Binding-site contacts:
Ligand atom C6 contacts residue PHE196 of chain 2.A at 3.9 Å (hydrophobic).
Ligand atom N1 contacts residue PHE196 of chain 2.A at 3.7 Å.
Ligand atom C2 contacts residue GLY214 of chain 2.A at 4.0 Å.
Ligand atom C4 contacts residue ALA118 of chain 2.A at 4.1 Å (hydrophobic).
Ligand atom C2 contacts residue VAL213 of chain 2.A at 4.0 Å (hydrophobic).
Ligand atom N3 contacts residue MET215 of chain 2.A at 4.0 Å.
Ligand atom N2 contacts residue GLY214 of chain 2.A at 3.8 Å.
Ligand atom C8 contacts residue THR238 of chain 2.A at 3.1 Å.
Ligand atom N3 contacts residue VAL213 of chain 2.A at 4.2 Å.
Ligand atom C6 contacts residue GLY119 of chain 2.A at 3.9 Å.
Ligand atom N1 contacts residue VAL213 of chain 2.A at 4.1 Å.
Ligand atom N9 contacts residue ALA117 of chain 2.A at 3.5 Å (h-bond).
Ligand atom C2 contacts residue GLU197 of chain 2.A at 3.3 Å.
Ligand atom O6 contacts residue GLY119 of chain 2.A at 3.8 Å.
Ligand atom C5 contacts residue ALA118 of chain 2.A at 4.0 Å (hydrophobic).
Ligand atom O6 contacts residue GLU197 of chain 2.A at 3.9 Å.
Ligand atom C5 contacts residue PHE196 of chain 2.A at 3.8 Å (hydrophobic).
Ligand atom C8 contacts residue ASN239 of chain 2.A at 3.8 Å.
Ligand atom C2 contacts residue PHE196 of chain 2.A at 4.0 Å (hydrophobic).
Ligand atom N2 contacts residue MET215 of chain 2.A at 3.4 Å.
Ligand atom C5 contacts residue GLY119 of chain 2.A at 3.7 Å.
Ligand atom N2 contacts residue GLU197 of chain 2.A at 2.4 Å (salt-bridge).
Ligand atom O6 contacts residue ASN239 of chain 2.A at 3.0 Å (h-bond).
Ligand atom C6 contacts residue ASN239 of chain 2.A at 4.0 Å.
Ligand atom N7 contacts residue THR238 of chain 2.A at 3.1 Å (h-bond).
Ligand atom N7 contacts residue GLY119 of chain 2.A at 3.8 Å.
Ligand atom C4 contacts residue PHE196 of chain 2.A at 3.9 Å (hydrophobic).
Ligand atom N9 contacts residue ALA118 of chain 2.A at 3.9 Å.
Ligand atom C5 contacts residue ASN239 of chain 2.A at 3.9 Å.
Ligand atom C8 contacts residue ALA118 of chain 2.A at 3.8 Å (hydrophobic).
Ligand atom C2 contacts residue MET215 of chain 2.A at 3.8 Å (hydrophobic).
Ligand atom N3 contacts residue PHE196 of chain 2.A at 4.1 Å.
Ligand atom N3 contacts residue GLY214 of chain 2.A at 3.9 Å.
Ligand atom N7 contacts residue ALA118 of chain 2.A at 3.6 Å.
Ligand atom N1 contacts residue GLU197 of chain 2.A at 2.9 Å (salt-bridge).
Ligand atom C8 contacts residue ALA117 of chain 2.A at 4.0 Å (hydrophobic).
Ligand atom O6 contacts residue PHE196 of chain 2.A at 4.3 Å.
Ligand atom C6 contacts residue GLU197 of chain 2.A at 3.9 Å.
Ligand atom C4 contacts residue ALA117 of chain 2.A at 4.3 Å (hydrophobic).
Ligand atom N7 contacts residue ASN239 of chain 2.A at 2.9 Å (h-bond).

The small molecule below binds the protein below.
Small molecule (SMILES): Nc1nc2[nH]cnc2c(=O)[nH]1

Sequence of chain 2.A:
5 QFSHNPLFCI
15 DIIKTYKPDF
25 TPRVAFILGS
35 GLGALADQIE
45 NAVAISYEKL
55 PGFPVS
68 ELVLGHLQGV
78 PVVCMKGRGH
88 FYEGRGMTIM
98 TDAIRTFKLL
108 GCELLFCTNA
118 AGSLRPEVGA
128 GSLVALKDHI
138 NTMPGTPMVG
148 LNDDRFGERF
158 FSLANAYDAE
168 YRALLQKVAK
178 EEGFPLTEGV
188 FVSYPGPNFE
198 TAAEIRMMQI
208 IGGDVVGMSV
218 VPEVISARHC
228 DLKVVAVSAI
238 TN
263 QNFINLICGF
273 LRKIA